Sequence of chain 1.D:
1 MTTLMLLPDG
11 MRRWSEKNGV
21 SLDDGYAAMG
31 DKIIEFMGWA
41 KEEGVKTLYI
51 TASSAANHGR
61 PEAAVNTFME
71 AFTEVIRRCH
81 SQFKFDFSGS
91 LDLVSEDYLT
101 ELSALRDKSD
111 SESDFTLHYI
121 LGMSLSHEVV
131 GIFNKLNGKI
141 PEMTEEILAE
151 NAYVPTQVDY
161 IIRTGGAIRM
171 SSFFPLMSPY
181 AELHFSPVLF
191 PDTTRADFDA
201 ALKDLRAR

Binding-site contacts:
Ligand atom O4 contacts residue SER171 of chain 1.D at 2.6 Å (h-bond).
Ligand atom C14 contacts residue PHE173 of chain 1.D at 3.3 Å (hydrophobic).
Ligand atom C11 contacts residue PRO8 of chain 1.D at 3.9 Å (hydrophobic).
Ligand atom C11 contacts residue DST1 of chain 1.S at 2.9 Å.
Ligand atom S9 contacts residue PHE173 of chain 1.D at 3.6 Å.
Ligand atom C13 contacts residue LEU7 of chain 1.D at 3.9 Å (hydrophobic).
Ligand atom C12 contacts residue PHE173 of chain 1.D at 3.4 Å (hydrophobic).
Ligand atom P1 contacts residue SER171 of chain 1.D at 3.6 Å.
Ligand atom C11 contacts residue PHE173 of chain 1.D at 3.8 Å (hydrophobic).
Ligand atom O6 contacts residue MG1 of chain 1.T at 3.7 Å.
Ligand atom C13 contacts residue PRO8 of chain 1.D at 3.4 Å (hydrophobic).
Ligand atom C14 contacts residue SER53 of chain 1.D at 3.6 Å.
Ligand atom O8 contacts residue MG1 of chain 1.T at 2.1 Å.
Ligand atom P1 contacts residue ARG169 of chain 1.D at 3.8 Å.
Ligand atom C14 contacts residue DST1 of chain 1.S at 3.9 Å.
Ligand atom O2 contacts residue SER171 of chain 1.D at 3.6 Å.
Ligand atom C10 contacts residue PRO8 of chain 1.D at 3.5 Å (hydrophobic).
Ligand atom O5 contacts residue TYR180 of chain 1.G at 3.7 Å.
Ligand atom C12 contacts residue DST1 of chain 1.S at 3.7 Å.
Ligand atom O6 contacts residue ARG169 of chain 1.D at 3.0 Å (salt-bridge).
Ligand atom S9 contacts residue ASP9 of chain 1.D at 3.4 Å (salt-bridge).
Ligand atom C14 contacts residue ALA52 of chain 1.D at 3.5 Å (hydrophobic).
Ligand atom P1 contacts residue ARG163 of chain 1.D at 3.8 Å.
Ligand atom O6 contacts residue ARG163 of chain 1.D at 3.7 Å.
Ligand atom C10 contacts residue ASP9 of chain 1.D at 3.1 Å.
Ligand atom C10 contacts residue DST1 of chain 1.S at 3.2 Å.
Ligand atom O4 contacts residue ARG163 of chain 1.D at 3.7 Å.
Ligand atom P3 contacts residue MG1 of chain 1.T at 3.5 Å.
Ligand atom O4 contacts residue TYR180 of chain 1.G at 3.4 Å.
Ligand atom O7 contacts residue ASN57 of chain 1.D at 4.0 Å.
Ligand atom O2 contacts residue ARG163 of chain 1.D at 3.4 Å (salt-bridge).
Ligand atom C13 contacts residue THR51 of chain 1.D at 3.0 Å.
Ligand atom C13 contacts residue PHE173 of chain 1.D at 3.8 Å (hydrophobic).
Ligand atom C12 contacts residue PRO8 of chain 1.D at 3.7 Å (hydrophobic).
Ligand atom O8 contacts residue DST1 of chain 1.S at 3.0 Å (h-bond).
Ligand atom C12 contacts residue THR51 of chain 1.D at 3.8 Å.
Ligand atom S9 contacts residue ARG163 of chain 1.D at 3.4 Å (salt-bridge).
Ligand atom C14 contacts residue THR51 of chain 1.D at 2.9 Å.
Ligand atom O8 contacts residue ASP9 of chain 1.D at 3.4 Å (salt-bridge).
Ligand atom O4 contacts residue ARG169 of chain 1.D at 2.7 Å (salt-bridge).

Sequence of chain 1.G:
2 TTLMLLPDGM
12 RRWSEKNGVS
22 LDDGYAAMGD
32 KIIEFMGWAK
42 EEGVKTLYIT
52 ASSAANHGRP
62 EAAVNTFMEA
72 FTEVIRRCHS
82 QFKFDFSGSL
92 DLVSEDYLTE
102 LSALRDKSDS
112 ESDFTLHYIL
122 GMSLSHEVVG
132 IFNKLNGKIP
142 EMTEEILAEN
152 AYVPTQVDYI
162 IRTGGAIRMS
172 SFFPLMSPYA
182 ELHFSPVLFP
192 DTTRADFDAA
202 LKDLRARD

The protein below binds the small molecule below.
Small molecule (SMILES): CC(C)=CCS[P](=O)(O)OP(=O)(O)O